This small molecule binds to this protein.
Small molecule (SMILES): [NH3+][Pt]1([NH3+])OC(=O)C2(CCC2)C(=O)O1

Binding-site contacts:
Ligand atom N2 contacts residue HIS15 of chain 1.A at 3.3 Å (h-bond).
Ligand atom O4 contacts residue ASN93 of chain 1.A at 2.6 Å (h-bond).
Ligand atom C1 contacts residue THR89 of chain 1.A at 3.2 Å.
Ligand atom O2 contacts residue HIS15 of chain 1.A at 4.5 Å.
Ligand atom C1 contacts residue HIS15 of chain 1.A at 3.5 Å.
Ligand atom O3 contacts residue ASN93 of chain 1.A at 4.2 Å.
Ligand atom O3 contacts residue LYS96 of chain 1.A at 4.1 Å.
Ligand atom C2 contacts residue ASN93 of chain 1.A at 3.9 Å.
Ligand atom O1 contacts residue ASN93 of chain 1.A at 4.3 Å.
Ligand atom O1 contacts residue VAL92 of chain 1.A at 4.1 Å.
Ligand atom C2 contacts residue LYS96 of chain 1.A at 3.6 Å.
Ligand atom N2 contacts residue ARG14 of chain 1.A at 3.6 Å (salt-bridge).
Ligand atom C1 contacts residue LYS96 of chain 1.A at 4.2 Å.
Ligand atom O1 contacts residue HIS15 of chain 1.A at 3.1 Å (h-bond).
Ligand atom O4 contacts residue LYS96 of chain 1.A at 3.9 Å.
Ligand atom O4 contacts residue THR89 of chain 1.A at 3.0 Å (h-bond).
Ligand atom C1 contacts residue ASN93 of chain 1.A at 3.7 Å.
Ligand atom O1 contacts residue LYS96 of chain 1.A at 3.5 Å (salt-bridge).
Ligand atom PT1 contacts residue ARG14 of chain 1.A at 4.3 Å.
Ligand atom PT1 contacts residue HIS15 of chain 1.A at 2.5 Å.
Ligand atom C1 contacts residue VAL92 of chain 1.A at 4.0 Å (hydrophobic).
Ligand atom O4 contacts residue VAL92 of chain 1.A at 4.0 Å.

Sequence of chain 1.A:
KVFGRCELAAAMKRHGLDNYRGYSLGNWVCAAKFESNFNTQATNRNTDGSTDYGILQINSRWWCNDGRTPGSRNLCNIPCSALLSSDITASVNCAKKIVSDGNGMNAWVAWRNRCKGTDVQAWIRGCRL